Binding-site contacts:
Ligand atom O5 contacts residue ARG97 of chain 1.H at 4.1 Å.
Ligand atom C5 contacts residue HIS100 of chain 1.H at 4.1 Å.
Ligand atom C6 contacts residue HIS100 of chain 1.H at 4.2 Å.
Ligand atom C2 contacts residue LYS99 of chain 1.H at 4.0 Å.
Ligand atom C7 contacts residue VAL169 of chain 1.H at 4.2 Å (hydrophobic).
Ligand atom C4 contacts residue ASN180 of chain 1.H at 4.2 Å.
Ligand atom O4 contacts residue HIS100 of chain 1.H at 3.2 Å (h-bond).
Ligand atom C2 contacts residue ASN180 of chain 1.H at 2.4 Å.
Ligand atom O6 contacts residue SER101 of chain 1.H at 4.1 Å.
Ligand atom O5 contacts residue ASN180 of chain 1.H at 2.3 Å (h-bond).
Ligand atom C1 contacts residue ASN180 of chain 1.H at 1.4 Å.
Ligand atom C3 contacts residue ARG97 of chain 1.H at 4.2 Å.
Ligand atom C1 contacts residue ARG97 of chain 1.H at 4.0 Å.
Ligand atom C8 contacts residue PHE171 of chain 1.H at 4.0 Å (hydrophobic).
Ligand atom O6 contacts residue ARG97 of chain 1.H at 4.2 Å.
Ligand atom O5 contacts residue LYS99 of chain 1.H at 4.0 Å.
Ligand atom C5 contacts residue LYS99 of chain 1.H at 4.1 Å.
Ligand atom C3 contacts residue ASN180 of chain 1.H at 3.8 Å.
Ligand atom C7 contacts residue PHE171 of chain 1.H at 3.8 Å (hydrophobic).
Ligand atom O6 contacts residue GLY16 of chain 1.H at 2.9 Å (h-bond).
Ligand atom C5 contacts residue ASN180 of chain 1.H at 3.6 Å.
Ligand atom C6 contacts residue ARG97 of chain 1.H at 4.2 Å.
Ligand atom C5 contacts residue ARG97 of chain 1.H at 3.8 Å.
Ligand atom N2 contacts residue ASN180 of chain 1.H at 3.0 Å (h-bond).
Ligand atom C1 contacts residue LYS99 of chain 1.H at 3.4 Å.
Ligand atom C8 contacts residue VAL169 of chain 1.H at 3.8 Å (hydrophobic).
Ligand atom C5 contacts residue LYS99 of chain 1.H at 4.0 Å.
Ligand atom O4 contacts residue LYS99 of chain 1.H at 4.0 Å.
Ligand atom C4 contacts residue LYS99 of chain 1.H at 3.7 Å.
Ligand atom C6 contacts residue LYS99 of chain 1.H at 3.3 Å.
Ligand atom O3 contacts residue LYS99 of chain 1.H at 3.8 Å.
Ligand atom O7 contacts residue LYS99 of chain 1.H at 3.5 Å.
Ligand atom O7 contacts residue ASN180 of chain 1.H at 4.1 Å.
Ligand atom C8 contacts residue TYR138 of chain 1.H at 4.1 Å (hydrophobic).
Ligand atom O4 contacts residue ARG97 of chain 1.H at 3.9 Å.
Ligand atom O6 contacts residue LYS99 of chain 1.H at 4.2 Å.
Ligand atom C7 contacts residue ASN180 of chain 1.H at 3.8 Å.
Ligand atom O7 contacts residue PHE171 of chain 1.H at 3.4 Å.
Ligand atom C7 contacts residue LYS99 of chain 1.H at 4.1 Å.
Ligand atom O7 contacts residue ARG97 of chain 1.H at 3.4 Å.

A small-molecule ligand and the protein it binds are described below.
Small molecule (SMILES): CC(=O)N[C@H]1[C@H](O[C@H]2[C@H](O)[C@@H](NC(C)=O)CO[C@@H]2CO)O[C@H](CO)[C@@H](O[C@@H]2O[C@H](CO[C@H]3O[C@H](CO)[C@@H](O)[C@H](O)[C@@H]3O)[C@@H](O)[C@H](O[C@H]3O[C@H](CO)[C@@H](O)[C@H](O)[C@@H]3O)[C@@H]2O)[C@@H]1O

Sequence of chain 1.H:
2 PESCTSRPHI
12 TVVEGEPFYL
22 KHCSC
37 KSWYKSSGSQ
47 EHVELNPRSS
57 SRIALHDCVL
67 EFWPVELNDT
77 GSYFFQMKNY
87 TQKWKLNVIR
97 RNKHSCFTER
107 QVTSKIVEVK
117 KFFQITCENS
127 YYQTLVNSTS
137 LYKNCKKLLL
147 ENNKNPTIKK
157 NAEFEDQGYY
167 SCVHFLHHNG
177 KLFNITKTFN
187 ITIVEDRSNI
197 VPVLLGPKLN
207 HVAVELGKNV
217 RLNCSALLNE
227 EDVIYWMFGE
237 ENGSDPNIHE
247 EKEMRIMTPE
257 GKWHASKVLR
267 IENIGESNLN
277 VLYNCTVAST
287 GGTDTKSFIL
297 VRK